Sequence of chain 1.A:
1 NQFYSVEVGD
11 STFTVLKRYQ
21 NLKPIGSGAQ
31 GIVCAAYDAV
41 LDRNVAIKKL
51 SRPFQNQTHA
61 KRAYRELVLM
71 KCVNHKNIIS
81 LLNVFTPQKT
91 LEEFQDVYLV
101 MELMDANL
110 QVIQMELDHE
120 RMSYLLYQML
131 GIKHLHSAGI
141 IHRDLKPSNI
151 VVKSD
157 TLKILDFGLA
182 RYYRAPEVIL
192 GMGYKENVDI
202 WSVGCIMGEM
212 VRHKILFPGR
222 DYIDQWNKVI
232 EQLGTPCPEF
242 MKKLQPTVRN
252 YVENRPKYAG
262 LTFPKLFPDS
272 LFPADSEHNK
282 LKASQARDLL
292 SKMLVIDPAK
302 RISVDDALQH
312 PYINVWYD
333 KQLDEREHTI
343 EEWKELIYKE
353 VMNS

The protein below binds the small molecule below.
Small molecule (SMILES): CC(C)(C)NS(=O)(=O)c1ccc(-c2cnc3cccc(Nc4ccccn4)c3c2)cc1

Binding-site contacts:
Ligand atom N21 contacts residue GLU102 of chain 1.A at 3.6 Å.
Ligand atom C14 contacts residue GLN110 of chain 1.A at 3.4 Å.
Ligand atom C16 contacts residue ILE25 of chain 1.A at 3.7 Å (hydrophobic).
Ligand atom C29 contacts residue ILE25 of chain 1.A at 3.8 Å (hydrophobic).
Ligand atom C09 contacts residue VAL151 of chain 1.A at 3.3 Å (hydrophobic).
Ligand atom C28 contacts residue GLY26 of chain 1.A at 3.8 Å.
Ligand atom C29 contacts residue ASP105 of chain 1.A at 3.8 Å.
Ligand atom C06 contacts residue TFA1 of chain 1.U at 3.3 Å.
Ligand atom C02 contacts residue LYS23 of chain 1.A at 3.5 Å.
Ligand atom C06 contacts residue ALA106 of chain 1.A at 3.8 Å (hydrophobic).
Ligand atom C06 contacts residue GLY26 of chain 1.A at 3.6 Å.
Ligand atom C05 contacts residue VAL33 of chain 1.A at 3.6 Å (hydrophobic).
Ligand atom C07 contacts residue ALA46 of chain 1.A at 3.5 Å (hydrophobic).
Ligand atom C13 contacts residue LEU103 of chain 1.A at 3.7 Å (hydrophobic).
Ligand atom C19 contacts residue VAL151 of chain 1.A at 3.6 Å (hydrophobic).
Ligand atom N23 contacts residue MET104 of chain 1.A at 3.1 Å (h-bond).
Ligand atom C09 contacts residue ASN107 of chain 1.A at 3.8 Å.
Ligand atom C09 contacts residue TFA1 of chain 1.U at 3.2 Å.
Ligand atom O25 contacts residue ASN44 of chain 1.A at 2.8 Å (h-bond).
Ligand atom C04 contacts residue MET101 of chain 1.A at 3.7 Å (hydrophobic).
Ligand atom C08 contacts residue VAL151 of chain 1.A at 3.7 Å (hydrophobic).
Ligand atom C15 contacts residue ASP105 of chain 1.A at 3.8 Å.
Ligand atom C14 contacts residue GLY26 of chain 1.A at 3.3 Å.
Ligand atom C18 contacts residue ILE25 of chain 1.A at 3.8 Å (hydrophobic).
Ligand atom C18 contacts residue ASP105 of chain 1.A at 3.5 Å.
Ligand atom C05 contacts residue LEU161 of chain 1.A at 3.7 Å (hydrophobic).
Ligand atom C05 contacts residue TFA1 of chain 1.U at 3.2 Å.
Ligand atom C16 contacts residue MET104 of chain 1.A at 3.2 Å (hydrophobic).
Ligand atom C03 contacts residue LEU103 of chain 1.A at 3.7 Å (hydrophobic).
Ligand atom N21 contacts residue MET104 of chain 1.A at 3.1 Å (h-bond).
Ligand atom C08 contacts residue TFA1 of chain 1.U at 3.0 Å.
Ligand atom C11 contacts residue MET104 of chain 1.A at 3.4 Å (hydrophobic).
Ligand atom C15 contacts residue ILE25 of chain 1.A at 3.6 Å (hydrophobic).
Ligand atom C16 contacts residue ASP105 of chain 1.A at 3.5 Å.
Ligand atom C04 contacts residue LEU161 of chain 1.A at 3.3 Å (hydrophobic).
Ligand atom C07 contacts residue GLU102 of chain 1.A at 3.1 Å.
Ligand atom C06 contacts residue ASN107 of chain 1.A at 3.5 Å.
Ligand atom C04 contacts residue ALA46 of chain 1.A at 3.6 Å (hydrophobic).
Ligand atom C03 contacts residue ALA35 of chain 1.A at 3.6 Å (hydrophobic).
Ligand atom C09 contacts residue ALA106 of chain 1.A at 3.7 Å (hydrophobic).